Binding-site contacts:
Ligand atom CAJ contacts residue ARG242 of chain 1.A at 4.0 Å.
Ligand atom CAS contacts residue ILE70 of chain 1.A at 3.6 Å (hydrophobic).
Ligand atom OAA contacts residue ALA243 of chain 1.A at 3.4 Å.
Ligand atom OAD contacts residue GLY246 of chain 1.A at 3.5 Å.
Ligand atom FAF contacts residue ASP194 of chain 1.A at 3.6 Å.
Ligand atom CAR contacts residue ILE70 of chain 1.A at 3.5 Å (hydrophobic).
Ligand atom CAL contacts residue ALA243 of chain 1.A at 3.9 Å (hydrophobic).
Ligand atom OAA contacts residue GLY244 of chain 1.A at 3.4 Å (h-bond).
Ligand atom CAL contacts residue PHE67 of chain 1.A at 3.6 Å (hydrophobic).
Ligand atom OAC contacts residue ARG247 of chain 1.A at 2.8 Å (salt-bridge).
Ligand atom OAC contacts residue ALA243 of chain 1.A at 3.1 Å (h-bond).
Ligand atom OAC contacts residue ARG242 of chain 1.A at 3.0 Å (salt-bridge).
Ligand atom CAR contacts residue ILE281 of chain 1.A at 3.9 Å (hydrophobic).
Ligand atom OAC contacts residue CYS241 of chain 1.A at 3.4 Å (h-bond).
Ligand atom CAK contacts residue ARG242 of chain 1.A at 4.0 Å.
Ligand atom OAA contacts residue CYS241 of chain 1.A at 3.3 Å (h-bond).
Ligand atom OAA contacts residue VAL245 of chain 1.A at 2.9 Å (h-bond).
Ligand atom CAI contacts residue ALA243 of chain 1.A at 3.7 Å (hydrophobic).
Ligand atom FAF contacts residue GLN195 of chain 1.A at 3.5 Å.
Ligand atom PAB contacts residue ARG247 of chain 1.A at 3.8 Å.
Ligand atom CAK contacts residue PHE67 of chain 1.A at 3.5 Å (hydrophobic).
Ligand atom PAB contacts residue ALA243 of chain 1.A at 4.0 Å.
Ligand atom CAM contacts residue ALA243 of chain 1.A at 3.8 Å (hydrophobic).
Ligand atom PAB contacts residue GLY246 of chain 1.A at 3.7 Å.
Ligand atom FAG contacts residue GLN284 of chain 1.A at 3.0 Å.
Ligand atom FAG contacts residue GLY246 of chain 1.A at 4.1 Å.
Ligand atom CAT contacts residue ASP69 of chain 1.A at 3.9 Å.
Ligand atom CAP contacts residue ILE70 of chain 1.A at 3.9 Å (hydrophobic).
Ligand atom NAV contacts residue ASP69 of chain 1.A at 2.8 Å (salt-bridge).
Ligand atom FAF contacts residue ARG247 of chain 1.A at 3.5 Å.
Ligand atom CAJ contacts residue ALA243 of chain 1.A at 3.9 Å (hydrophobic).
Ligand atom OAU contacts residue ASP69 of chain 1.A at 3.8 Å.
Ligand atom OAD contacts residue ARG247 of chain 1.A at 3.0 Å (salt-bridge).
Ligand atom PAB contacts residue CYS241 of chain 1.A at 3.4 Å.
Ligand atom CAH contacts residue ALA243 of chain 1.A at 3.7 Å (hydrophobic).
Ligand atom OAA contacts residue GLY246 of chain 1.A at 2.8 Å (h-bond).
Ligand atom OAD contacts residue CYS241 of chain 1.A at 3.5 Å (h-bond).
Ligand atom CAO contacts residue ILE70 of chain 1.A at 4.0 Å (hydrophobic).
Ligand atom CAK contacts residue ALA243 of chain 1.A at 4.0 Å (hydrophobic).
Ligand atom CAQ contacts residue ILE70 of chain 1.A at 3.8 Å (hydrophobic).

Sequence of chain 1.A:
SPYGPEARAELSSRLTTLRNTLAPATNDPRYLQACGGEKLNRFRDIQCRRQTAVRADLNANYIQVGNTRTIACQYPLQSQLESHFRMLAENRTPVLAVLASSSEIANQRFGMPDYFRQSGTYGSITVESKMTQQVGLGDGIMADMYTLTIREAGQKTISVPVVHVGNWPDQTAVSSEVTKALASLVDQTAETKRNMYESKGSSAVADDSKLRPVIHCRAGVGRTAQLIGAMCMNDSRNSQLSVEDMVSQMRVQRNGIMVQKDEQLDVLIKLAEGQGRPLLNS

The protein below binds the small molecule below.
Small molecule (SMILES): [NH3+]OCc1ccc(-c2cccc(C(F)(F)P(=O)(O)O)c2)cc1